Sequence of chain 1.B:
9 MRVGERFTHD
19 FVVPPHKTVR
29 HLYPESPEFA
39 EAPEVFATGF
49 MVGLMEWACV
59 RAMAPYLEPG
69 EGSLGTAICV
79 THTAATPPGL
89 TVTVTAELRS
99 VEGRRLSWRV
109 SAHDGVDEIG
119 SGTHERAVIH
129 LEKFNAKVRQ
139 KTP

Binding-site contacts:
Ligand atom CH3 contacts residue VAL27 of chain 1.B at 4.5 Å (hydrophobic).
Ligand atom O contacts residue GLU54 of chain 1.A at 3.6 Å.
Ligand atom OXT contacts residue HIS80 of chain 1.B at 4.1 Å.
Ligand atom C contacts residue THR46 of chain 1.B at 3.6 Å.
Ligand atom OXT contacts residue THR46 of chain 1.B at 2.9 Å (h-bond).
Ligand atom F contacts residue VAL27 of chain 1.B at 4.1 Å.
Ligand atom C contacts residue GLY73 of chain 1.A at 3.8 Å.
Ligand atom O contacts residue ALA45 of chain 1.B at 3.8 Å.
Ligand atom O contacts residue THR46 of chain 1.B at 3.5 Å (h-bond).
Ligand atom F contacts residue ARG124 of chain 1.A at 3.3 Å.
Ligand atom C contacts residue VAL27 of chain 1.B at 4.0 Å (hydrophobic).
Ligand atom C contacts residue LEU72 of chain 1.A at 4.1 Å (hydrophobic).
Ligand atom C contacts residue COA1 of chain 1.H at 4.4 Å.
Ligand atom CH3 contacts residue SER71 of chain 1.A at 4.4 Å.
Ligand atom CH3 contacts residue GLU54 of chain 1.A at 2.8 Å.
Ligand atom O contacts residue VAL27 of chain 1.B at 3.3 Å.
Ligand atom OXT contacts residue GLU54 of chain 1.A at 4.0 Å.
Ligand atom F contacts residue GLU54 of chain 1.A at 3.1 Å.
Ligand atom CH3 contacts residue LEU72 of chain 1.A at 3.6 Å (hydrophobic).
Ligand atom OXT contacts residue LEU72 of chain 1.A at 4.0 Å.
Ligand atom OXT contacts residue GLY73 of chain 1.A at 3.6 Å.
Ligand atom F contacts residue LEU72 of chain 1.A at 4.3 Å.
Ligand atom CH3 contacts residue GLY73 of chain 1.A at 3.0 Å.
Ligand atom C contacts residue GLU54 of chain 1.A at 3.3 Å.
Ligand atom OXT contacts residue COA1 of chain 1.H at 3.3 Å (h-bond).
Ligand atom F contacts residue GLY73 of chain 1.A at 4.1 Å.
Ligand atom CH3 contacts residue ARG124 of chain 1.A at 3.6 Å.
Ligand atom F contacts residue SER71 of chain 1.A at 4.2 Å.

A small-molecule ligand and the protein it binds are described below.
Small molecule (SMILES): O=C(O)CF

Sequence of chain 1.A:
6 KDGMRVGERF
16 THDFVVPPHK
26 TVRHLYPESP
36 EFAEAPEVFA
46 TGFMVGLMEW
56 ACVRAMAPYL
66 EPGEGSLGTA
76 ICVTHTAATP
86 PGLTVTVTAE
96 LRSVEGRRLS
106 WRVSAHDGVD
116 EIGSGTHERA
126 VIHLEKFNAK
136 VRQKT